Binding-site contacts:
Ligand atom C1 contacts residue ALA207 of chain 3.A at 3.5 Å (hydrophobic).
Ligand atom O1 contacts residue ALA207 of chain 3.A at 3.0 Å.
Ligand atom O5 contacts residue GLY98 of chain 3.A at 4.3 Å.
Ligand atom C1 contacts residue LEU99 of chain 3.A at 3.2 Å (hydrophobic).
Ligand atom C4 contacts residue LEU99 of chain 3.A at 3.7 Å (hydrophobic).
Ligand atom O5 contacts residue LEU99 of chain 3.A at 4.0 Å.
Ligand atom C4 contacts residue GLY98 of chain 3.A at 4.0 Å.
Ligand atom C2 contacts residue LEU99 of chain 3.A at 3.8 Å (hydrophobic).
Ligand atom O4 contacts residue GLY227 of chain 3.A at 4.1 Å.
Ligand atom O1 contacts residue THR97 of chain 3.A at 3.7 Å.
Ligand atom O4 contacts residue ASP208 of chain 3.A at 3.5 Å (salt-bridge).
Ligand atom C1 contacts residue GLY98 of chain 3.A at 3.3 Å.
Ligand atom O3 contacts residue ASN14 of chain 3.A at 3.0 Å (h-bond).
Ligand atom O2 contacts residue ALA207 of chain 3.A at 2.8 Å.
Ligand atom C2 contacts residue TYR100 of chain 3.A at 3.5 Å (hydrophobic).
Ligand atom O2 contacts residue ASP208 of chain 3.A at 3.9 Å.
Ligand atom C3 contacts residue TYR12 of chain 3.A at 3.2 Å (hydrophobic).
Ligand atom O1 contacts residue TYR100 of chain 3.A at 2.4 Å (h-bond).
Ligand atom C5 contacts residue LEU99 of chain 3.A at 3.9 Å (hydrophobic).
Ligand atom O4 contacts residue LEU99 of chain 3.A at 2.5 Å (h-bond).
Ligand atom O3 contacts residue ARG228 of chain 3.A at 4.1 Å.
Ligand atom C2 contacts residue ALA207 of chain 3.A at 3.8 Å (hydrophobic).
Ligand atom C1 contacts residue GLY227 of chain 3.A at 4.3 Å.
Ligand atom C3 contacts residue ASP208 of chain 3.A at 3.9 Å.
Ligand atom C1 contacts residue TYR100 of chain 3.A at 3.6 Å (hydrophobic).
Ligand atom C2 contacts residue TYR12 of chain 3.A at 3.6 Å (hydrophobic).
Ligand atom C4 contacts residue ASP208 of chain 3.A at 4.1 Å.
Ligand atom C1 contacts residue ASP208 of chain 3.A at 2.7 Å.
Ligand atom O3 contacts residue TYR12 of chain 3.A at 3.0 Å.
Ligand atom O3 contacts residue ASP208 of chain 3.A at 2.9 Å (salt-bridge).
Ligand atom O1 contacts residue GLY98 of chain 3.A at 2.6 Å (h-bond).
Ligand atom O1 contacts residue LYS101 of chain 3.A at 4.3 Å.
Ligand atom O1 contacts residue LEU99 of chain 3.A at 2.9 Å (h-bond).
Ligand atom O4 contacts residue GLY98 of chain 3.A at 2.8 Å.
Ligand atom O4 contacts residue TYR100 of chain 3.A at 3.9 Å.
Ligand atom O1 contacts residue ASP208 of chain 3.A at 2.8 Å (salt-bridge).
Ligand atom C3 contacts residue ASN14 of chain 3.A at 4.1 Å.
Ligand atom O2 contacts residue TYR100 of chain 3.A at 3.2 Å.
Ligand atom O2 contacts residue TYR12 of chain 3.A at 3.0 Å.
Ligand atom C2 contacts residue ASP208 of chain 3.A at 3.9 Å.

Sequence of chain 3.A:
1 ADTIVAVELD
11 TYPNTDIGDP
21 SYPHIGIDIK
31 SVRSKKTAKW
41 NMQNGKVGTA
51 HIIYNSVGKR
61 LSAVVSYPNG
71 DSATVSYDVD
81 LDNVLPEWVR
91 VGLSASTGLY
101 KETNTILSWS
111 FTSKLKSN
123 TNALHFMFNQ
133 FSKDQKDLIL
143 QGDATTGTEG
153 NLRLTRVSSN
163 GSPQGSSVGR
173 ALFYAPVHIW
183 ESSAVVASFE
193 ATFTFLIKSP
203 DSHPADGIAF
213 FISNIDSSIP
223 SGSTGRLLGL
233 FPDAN

The protein below binds the small molecule below.
Small molecule (SMILES): OC[C@H]1O[C@@H](O)[C@H](O)[C@@H]1O